The small molecule below binds the protein below.
Small molecule (SMILES): CC(=O)N1c2ccc(-c3ccc(CN4CCCCC4)cc3)cc2[C@H](Nc2ccccc2)C[C@@H]1C

Binding-site contacts:
Ligand atom C18 contacts residue PHE42 of chain 1.A at 3.7 Å (hydrophobic).
Ligand atom C30 contacts residue PRO41 of chain 1.A at 4.0 Å (hydrophobic).
Ligand atom C21 contacts residue TRP40 of chain 1.A at 3.8 Å (hydrophobic).
Ligand atom C6 contacts residue ILE105 of chain 1.A at 3.8 Å (hydrophobic).
Ligand atom C13 contacts residue LEU51 of chain 1.A at 3.9 Å (hydrophobic).
Ligand atom C19 contacts residue TRP40 of chain 1.A at 3.7 Å (hydrophobic).
Ligand atom C17 contacts residue ASN99 of chain 1.A at 4.1 Å.
Ligand atom C8 contacts residue TRP40 of chain 1.A at 3.4 Å (hydrophobic).
Ligand atom C1 contacts residue TYR98 of chain 1.A at 3.7 Å (hydrophobic).
Ligand atom C15 contacts residue VAL46 of chain 1.A at 4.2 Å (hydrophobic).
Ligand atom C30 contacts residue GLN44 of chain 1.A at 3.7 Å.
Ligand atom C21 contacts residue LEU51 of chain 1.A at 4.1 Å (hydrophobic).
Ligand atom C22 contacts residue TRP40 of chain 1.A at 4.0 Å (hydrophobic).
Ligand atom O contacts residue ILE105 of chain 1.A at 3.8 Å.
Ligand atom O contacts residue CYS95 of chain 1.A at 3.7 Å.
Ligand atom C2 contacts residue ASN99 of chain 1.A at 3.7 Å.
Ligand atom C29 contacts residue TRP40 of chain 1.A at 3.9 Å (hydrophobic).
Ligand atom C1 contacts residue ASN99 of chain 1.A at 4.1 Å.
Ligand atom C29 contacts residue GLN44 of chain 1.A at 3.9 Å.
Ligand atom C3 contacts residue ASN99 of chain 1.A at 4.1 Å.
Ligand atom C25 contacts residue LYS50 of chain 1.A at 3.8 Å.
Ligand atom C1 contacts residue LEU53 of chain 1.A at 3.8 Å (hydrophobic).
Ligand atom O contacts residue ASN99 of chain 1.A at 3.0 Å (h-bond).
Ligand atom C20 contacts residue LEU51 of chain 1.A at 3.6 Å (hydrophobic).
Ligand atom C14 contacts residue PRO41 of chain 1.A at 3.4 Å (hydrophobic).
Ligand atom C13 contacts residue PRO41 of chain 1.A at 4.1 Å (hydrophobic).
Ligand atom C15 contacts residue PRO41 of chain 1.A at 3.5 Å (hydrophobic).
Ligand atom C15 contacts residue LEU51 of chain 1.A at 4.1 Å (hydrophobic).
Ligand atom C7 contacts residue TRP40 of chain 1.A at 3.7 Å (hydrophobic).
Ligand atom C18 contacts residue PRO41 of chain 1.A at 3.9 Å (hydrophobic).
Ligand atom C18 contacts residue ILE105 of chain 1.A at 4.2 Å (hydrophobic).
Ligand atom C7 contacts residue MET108 of chain 1.A at 3.7 Å (hydrophobic).
Ligand atom C30 contacts residue TRP40 of chain 1.A at 3.8 Å (hydrophobic).
Ligand atom C1 contacts residue TYR56 of chain 1.A at 4.2 Å (hydrophobic).
Ligand atom C20 contacts residue TRP40 of chain 1.A at 3.7 Å (hydrophobic).
Ligand atom C4 contacts residue ILE105 of chain 1.A at 4.0 Å (hydrophobic).
Ligand atom C17 contacts residue ILE105 of chain 1.A at 3.7 Å (hydrophobic).
Ligand atom N2 contacts residue ILE105 of chain 1.A at 3.9 Å.
Ligand atom C14 contacts residue LEU51 of chain 1.A at 3.8 Å (hydrophobic).
Ligand atom C9 contacts residue TRP40 of chain 1.A at 3.7 Å (hydrophobic).

Sequence of chain 1.A:
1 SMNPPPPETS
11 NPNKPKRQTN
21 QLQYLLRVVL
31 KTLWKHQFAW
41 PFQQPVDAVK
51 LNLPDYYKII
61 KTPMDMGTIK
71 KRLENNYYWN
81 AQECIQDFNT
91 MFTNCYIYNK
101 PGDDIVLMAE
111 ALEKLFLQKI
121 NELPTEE